The small molecule below binds the protein below.
Small molecule (SMILES): Nc1ccn([C@H]2C[C@H](O)[C@@H](COP(=O)(O)O)O2)c(=O)n1

Sequence of chain 2.A:
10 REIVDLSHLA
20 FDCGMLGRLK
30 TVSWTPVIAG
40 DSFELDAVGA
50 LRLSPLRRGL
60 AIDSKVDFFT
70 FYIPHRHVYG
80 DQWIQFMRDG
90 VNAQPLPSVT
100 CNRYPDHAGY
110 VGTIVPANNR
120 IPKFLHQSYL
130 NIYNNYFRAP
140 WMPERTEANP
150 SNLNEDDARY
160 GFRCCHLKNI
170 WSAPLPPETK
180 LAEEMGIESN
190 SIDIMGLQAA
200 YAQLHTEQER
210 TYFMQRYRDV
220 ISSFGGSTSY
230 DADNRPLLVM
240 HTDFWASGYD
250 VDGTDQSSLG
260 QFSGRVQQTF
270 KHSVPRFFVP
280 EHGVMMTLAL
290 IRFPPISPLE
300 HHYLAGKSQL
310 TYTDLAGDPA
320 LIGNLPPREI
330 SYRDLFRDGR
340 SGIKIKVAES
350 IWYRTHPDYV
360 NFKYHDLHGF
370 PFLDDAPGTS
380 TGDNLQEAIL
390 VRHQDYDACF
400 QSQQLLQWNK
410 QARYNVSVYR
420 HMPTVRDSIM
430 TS

Binding-site contacts:
Ligand atom OP1 contacts residue PHE277 of chain 2.A at 4.1 Å.
Ligand atom C3' contacts residue PHE277 of chain 2.A at 3.6 Å (hydrophobic).
Ligand atom O3' contacts residue PHE277 of chain 2.A at 4.1 Å.
Ligand atom C2' contacts residue PHE277 of chain 2.A at 2.8 Å (hydrophobic).
Ligand atom OP1 contacts residue ARG10 of chain 2.A at 3.8 Å.
Ligand atom C1' contacts residue PHE277 of chain 2.A at 3.9 Å (hydrophobic).